Binding-site contacts:
Ligand atom O6 contacts residue LEU374 of chain 1.C at 3.4 Å.
Ligand atom C3 contacts residue ASN226 of chain 1.C at 4.4 Å.
Ligand atom O5 contacts residue ALA229 of chain 1.C at 3.9 Å.
Ligand atom C5 contacts residue ASN226 of chain 1.C at 3.7 Å.
Ligand atom O5 contacts residue TRP370 of chain 1.C at 4.1 Å.
Ligand atom C1 contacts residue ASN226 of chain 1.C at 2.1 Å.
Ligand atom C4 contacts residue ASN226 of chain 1.C at 4.4 Å.
Ligand atom O6 contacts residue SER228 of chain 1.C at 4.1 Å.
Ligand atom C7 contacts residue TRP370 of chain 1.C at 4.3 Å (hydrophobic).
Ligand atom O5 contacts residue SER228 of chain 1.C at 3.9 Å.
Ligand atom C6 contacts residue ALA229 of chain 1.C at 4.4 Å (hydrophobic).
Ligand atom N2 contacts residue ASN226 of chain 1.C at 3.8 Å.
Ligand atom O5 contacts residue ASN226 of chain 1.C at 2.2 Å (h-bond).
Ligand atom C7 contacts residue ASN226 of chain 1.C at 4.2 Å.
Ligand atom O6 contacts residue ASN226 of chain 1.C at 4.4 Å.
Ligand atom O7 contacts residue ASN226 of chain 1.C at 4.0 Å.
Ligand atom C6 contacts residue LEU374 of chain 1.C at 4.0 Å (hydrophobic).
Ligand atom O7 contacts residue TRP370 of chain 1.C at 3.3 Å.
Ligand atom C1 contacts residue SER228 of chain 1.C at 3.9 Å.
Ligand atom C1 contacts residue TRP370 of chain 1.C at 4.4 Å (hydrophobic).
Ligand atom C6 contacts residue ASN226 of chain 1.C at 4.4 Å.
Ligand atom C5 contacts residue SER228 of chain 1.C at 3.8 Å.
Ligand atom C2 contacts residue ASN226 of chain 1.C at 3.2 Å.
Ligand atom O6 contacts residue ALA229 of chain 1.C at 3.3 Å.
Ligand atom C2 contacts residue TRP370 of chain 1.C at 4.3 Å (hydrophobic).

Sequence of chain 1.C:
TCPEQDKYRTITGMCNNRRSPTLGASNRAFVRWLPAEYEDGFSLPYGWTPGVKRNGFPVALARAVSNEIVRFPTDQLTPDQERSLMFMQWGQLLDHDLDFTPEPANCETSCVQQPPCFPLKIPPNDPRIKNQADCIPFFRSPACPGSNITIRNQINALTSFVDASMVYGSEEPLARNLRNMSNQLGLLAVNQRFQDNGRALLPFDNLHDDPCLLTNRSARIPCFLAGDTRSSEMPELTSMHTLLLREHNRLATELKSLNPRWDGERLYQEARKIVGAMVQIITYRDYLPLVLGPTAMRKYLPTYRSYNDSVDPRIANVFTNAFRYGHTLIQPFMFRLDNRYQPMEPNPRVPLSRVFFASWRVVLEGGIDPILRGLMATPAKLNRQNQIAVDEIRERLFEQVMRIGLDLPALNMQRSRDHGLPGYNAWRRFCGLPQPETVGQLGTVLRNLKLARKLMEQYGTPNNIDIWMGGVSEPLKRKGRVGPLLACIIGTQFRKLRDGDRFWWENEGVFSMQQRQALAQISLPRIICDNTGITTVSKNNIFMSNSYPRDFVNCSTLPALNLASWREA

A small-molecule ligand and the protein it binds are described below.
Small molecule (SMILES): CC(=O)N[C@H]1[C@H](OC2[C@@H](CO)OC[C@H](NC(C)=O)[C@H]2O)O[C@H](CO)[C@@H](O[C@@H]2O[C@H](CO)[C@@H](O)[C@H](O[C@H]3O[C@H](CO)[C@@H](O)[C@H](O)[C@@H]3O)[C@@H]2O)[C@@H]1O